Binding-site contacts:
Ligand atom C5 contacts residue ASN343 of chain 1.B at 3.2 Å.
Ligand atom C3 contacts residue ASN343 of chain 1.B at 3.5 Å.
Ligand atom O6 contacts residue ASN343 of chain 1.B at 2.6 Å (h-bond).
Ligand atom O7 contacts residue ASN343 of chain 1.B at 4.1 Å.
Ligand atom O5 contacts residue GLY339 of chain 1.B at 3.7 Å.
Ligand atom C4 contacts residue ASN343 of chain 1.B at 3.4 Å.
Ligand atom C2 contacts residue ASN343 of chain 1.B at 2.5 Å.
Ligand atom O5 contacts residue ASN343 of chain 1.B at 2.5 Å (h-bond).
Ligand atom C1 contacts residue ASN343 of chain 1.B at 1.4 Å.
Ligand atom C5 contacts residue GLY339 of chain 1.B at 4.4 Å.
Ligand atom O6 contacts residue PHE338 of chain 1.B at 4.2 Å.
Ligand atom O6 contacts residue GLY339 of chain 1.B at 3.9 Å.
Ligand atom C6 contacts residue GLY339 of chain 1.B at 4.0 Å.
Ligand atom N2 contacts residue ASN343 of chain 1.B at 3.2 Å (h-bond).
Ligand atom C7 contacts residue ASN343 of chain 1.B at 3.3 Å.
Ligand atom C6 contacts residue ASN343 of chain 1.B at 3.5 Å.
Ligand atom C8 contacts residue ASN343 of chain 1.B at 3.3 Å.
Ligand atom O6 contacts residue PHE342 of chain 1.B at 3.7 Å.

This protein binds this small molecule.
Small molecule (SMILES): CC(=O)N[C@@H]1[C@@H](O)[C@H](O)[C@@H](CO)O[C@H]1O

Sequence of chain 1.B:
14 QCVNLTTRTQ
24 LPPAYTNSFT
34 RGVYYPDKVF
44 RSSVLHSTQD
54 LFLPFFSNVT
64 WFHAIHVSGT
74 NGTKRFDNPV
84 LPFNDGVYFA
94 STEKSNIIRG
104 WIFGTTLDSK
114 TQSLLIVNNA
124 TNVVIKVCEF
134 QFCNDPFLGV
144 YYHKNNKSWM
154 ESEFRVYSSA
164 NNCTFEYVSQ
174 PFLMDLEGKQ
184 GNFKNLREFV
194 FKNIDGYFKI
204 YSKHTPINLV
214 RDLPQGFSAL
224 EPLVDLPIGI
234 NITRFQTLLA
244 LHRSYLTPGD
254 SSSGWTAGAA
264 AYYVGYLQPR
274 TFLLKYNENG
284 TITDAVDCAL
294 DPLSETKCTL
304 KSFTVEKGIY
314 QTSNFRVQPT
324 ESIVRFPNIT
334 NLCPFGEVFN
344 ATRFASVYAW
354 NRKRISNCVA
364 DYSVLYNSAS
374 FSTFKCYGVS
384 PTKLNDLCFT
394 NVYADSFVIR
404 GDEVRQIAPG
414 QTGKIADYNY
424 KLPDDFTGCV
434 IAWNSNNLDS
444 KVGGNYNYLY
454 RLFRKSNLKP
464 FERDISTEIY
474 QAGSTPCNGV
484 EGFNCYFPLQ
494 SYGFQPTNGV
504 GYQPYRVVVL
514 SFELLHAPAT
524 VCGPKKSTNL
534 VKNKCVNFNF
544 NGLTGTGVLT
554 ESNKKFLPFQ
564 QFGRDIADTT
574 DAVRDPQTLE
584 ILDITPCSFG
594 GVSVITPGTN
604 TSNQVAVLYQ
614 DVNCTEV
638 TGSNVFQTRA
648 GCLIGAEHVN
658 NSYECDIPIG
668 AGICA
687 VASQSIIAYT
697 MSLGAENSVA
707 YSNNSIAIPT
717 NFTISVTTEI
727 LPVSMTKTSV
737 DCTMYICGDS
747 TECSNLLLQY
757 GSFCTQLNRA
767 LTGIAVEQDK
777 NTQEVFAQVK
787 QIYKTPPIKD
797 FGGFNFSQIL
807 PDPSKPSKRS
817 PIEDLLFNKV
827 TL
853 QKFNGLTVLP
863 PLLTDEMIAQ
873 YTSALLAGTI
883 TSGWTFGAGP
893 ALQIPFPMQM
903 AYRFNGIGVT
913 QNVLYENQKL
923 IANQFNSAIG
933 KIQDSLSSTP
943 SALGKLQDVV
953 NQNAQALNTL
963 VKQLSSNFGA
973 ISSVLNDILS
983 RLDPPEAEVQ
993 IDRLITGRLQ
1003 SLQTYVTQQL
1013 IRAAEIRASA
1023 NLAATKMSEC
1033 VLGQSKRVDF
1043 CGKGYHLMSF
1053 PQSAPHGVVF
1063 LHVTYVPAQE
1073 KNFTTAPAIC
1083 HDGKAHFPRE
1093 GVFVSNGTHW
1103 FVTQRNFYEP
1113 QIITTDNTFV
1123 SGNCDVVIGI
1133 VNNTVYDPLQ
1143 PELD